Sequence of chain 1.B:
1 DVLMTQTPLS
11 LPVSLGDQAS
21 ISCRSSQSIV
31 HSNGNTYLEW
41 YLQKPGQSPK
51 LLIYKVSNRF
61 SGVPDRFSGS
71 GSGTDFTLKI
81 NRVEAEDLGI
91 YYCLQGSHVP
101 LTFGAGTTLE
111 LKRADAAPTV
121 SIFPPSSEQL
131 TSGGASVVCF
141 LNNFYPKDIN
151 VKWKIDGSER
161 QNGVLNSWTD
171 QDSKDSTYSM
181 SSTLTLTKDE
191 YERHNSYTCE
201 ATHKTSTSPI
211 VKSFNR

Binding-site contacts:
Ligand atom O3 contacts residue HIS31 of chain 1.B at 3.1 Å (h-bond).
Ligand atom C19 contacts residue HIS35 of chain 1.A at 3.8 Å.
Ligand atom C14 contacts residue HIS99 of chain 1.A at 3.8 Å.
Ligand atom O2 contacts residue TRP50 of chain 1.A at 4.0 Å.
Ligand atom O4 contacts residue ASP102 of chain 1.A at 2.9 Å (salt-bridge).
Ligand atom C17 contacts residue PRO105 of chain 1.A at 4.0 Å (hydrophobic).
Ligand atom O4 contacts residue TYR37 of chain 1.B at 4.0 Å.
Ligand atom C18 contacts residue PRO105 of chain 1.A at 3.9 Å (hydrophobic).
Ligand atom C1 contacts residue PHE33 of chain 1.A at 4.0 Å (hydrophobic).
Ligand atom C11 contacts residue TYR37 of chain 1.B at 3.7 Å (hydrophobic).
Ligand atom C17 contacts residue HIS99 of chain 1.A at 3.8 Å.
Ligand atom C10 contacts residue TYR101 of chain 1.A at 3.7 Å (hydrophobic).
Ligand atom O4 contacts residue HIS99 of chain 1.A at 3.5 Å.
Ligand atom C20 contacts residue TRP107 of chain 1.A at 3.8 Å (hydrophobic).
Ligand atom C13 contacts residue GLY96 of chain 1.B at 3.7 Å.
Ligand atom C16 contacts residue LEU94 of chain 1.B at 4.1 Å (hydrophobic).
Ligand atom O4 contacts residue TYR101 of chain 1.A at 3.9 Å.
Ligand atom C15 contacts residue GLU39 of chain 1.B at 3.3 Å.
Ligand atom C2 contacts residue TRP50 of chain 1.A at 4.0 Å (hydrophobic).
Ligand atom C19 contacts residue LEU101 of chain 1.B at 4.1 Å (hydrophobic).
Ligand atom C19 contacts residue LEU94 of chain 1.B at 3.9 Å (hydrophobic).
Ligand atom C16 contacts residue GLU39 of chain 1.B at 3.7 Å.
Ligand atom C12 contacts residue HIS99 of chain 1.A at 3.8 Å.
Ligand atom C5 contacts residue TRP50 of chain 1.A at 4.1 Å (hydrophobic).
Ligand atom C11 contacts residue ASP102 of chain 1.A at 4.0 Å.
Ligand atom C9 contacts residue HIS31 of chain 1.B at 4.0 Å.
Ligand atom O5 contacts residue PRO105 of chain 1.A at 3.6 Å.
Ligand atom C3 contacts residue PHE33 of chain 1.A at 3.6 Å (hydrophobic).
Ligand atom C16 contacts residue LEU101 of chain 1.B at 4.0 Å (hydrophobic).
Ligand atom C7 contacts residue GLY96 of chain 1.B at 3.3 Å.
Ligand atom C12 contacts residue GLY96 of chain 1.B at 4.0 Å.
Ligand atom O1 contacts residue TYR101 of chain 1.A at 4.0 Å.
Ligand atom C20 contacts residue HIS35 of chain 1.A at 4.0 Å.
Ligand atom C4 contacts residue TRP50 of chain 1.A at 3.7 Å (hydrophobic).
Ligand atom C6 contacts residue HIS35 of chain 1.A at 3.8 Å.
Ligand atom C20 contacts residue VAL37 of chain 1.A at 3.8 Å (hydrophobic).
Ligand atom O5 contacts residue GLU39 of chain 1.B at 2.5 Å (salt-bridge).
Ligand atom C8 contacts residue GLY96 of chain 1.B at 3.1 Å.
Ligand atom O1 contacts residue PHE33 of chain 1.A at 3.3 Å.
Ligand atom C5 contacts residue HIS35 of chain 1.A at 4.1 Å.

Sequence of chain 1.A:
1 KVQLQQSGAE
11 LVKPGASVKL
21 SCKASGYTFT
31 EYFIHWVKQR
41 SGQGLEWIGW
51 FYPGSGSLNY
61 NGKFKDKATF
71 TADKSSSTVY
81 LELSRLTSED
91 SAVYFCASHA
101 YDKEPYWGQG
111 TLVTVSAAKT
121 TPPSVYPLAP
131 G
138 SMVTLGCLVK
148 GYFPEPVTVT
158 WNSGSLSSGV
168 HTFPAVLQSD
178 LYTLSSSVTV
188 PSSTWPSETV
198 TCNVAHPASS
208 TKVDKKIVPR

A small-molecule ligand and the protein it binds are described below.
Small molecule (SMILES): CCCCC[C@H](O)/C=C/[C@H]1[C@H](O)CC(=O)[C@@H]1C/C=C\CCCC(=O)O